The small molecule below binds the protein below.
Small molecule (SMILES): Cc1nc2c3cc(-c4ccncc4C)c(Cl)cc3[nH]c(=O)n2n1

Binding-site contacts:
Ligand atom O1 contacts residue ARG60 of chain 1.A at 3.0 Å (salt-bridge).
Ligand atom C3 contacts residue TRP62 of chain 1.A at 3.9 Å (hydrophobic).
Ligand atom C8 contacts residue TRP62 of chain 1.A at 3.3 Å (hydrophobic).
Ligand atom C4 contacts residue TYR61 of chain 1.A at 3.1 Å (hydrophobic).
Ligand atom N1 contacts residue THR58 of chain 1.A at 3.9 Å.
Ligand atom N1 contacts residue TYR61 of chain 1.A at 2.8 Å (h-bond).
Ligand atom N1 contacts residue TRP62 of chain 1.A at 3.7 Å.
Ligand atom C1 contacts residue TRP57 of chain 1.A at 3.8 Å (hydrophobic).
Ligand atom C7 contacts residue TRP57 of chain 1.A at 3.4 Å (hydrophobic).
Ligand atom O1 contacts residue TRP62 of chain 1.A at 3.5 Å.
Ligand atom N2 contacts residue TRP62 of chain 1.A at 3.2 Å.
Ligand atom C6 contacts residue TRP62 of chain 1.A at 3.2 Å (hydrophobic).
Ligand atom C4 contacts residue TRP57 of chain 1.A at 3.7 Å (hydrophobic).
Ligand atom N4 contacts residue TRP62 of chain 1.A at 3.7 Å.
Ligand atom CL1 contacts residue LEU63 of chain 1.A at 3.5 Å.
Ligand atom C6 contacts residue TRP57 of chain 1.A at 3.6 Å (hydrophobic).
Ligand atom C16 contacts residue LEU63 of chain 1.A at 3.5 Å (hydrophobic).
Ligand atom C4 contacts residue TRP62 of chain 1.A at 3.6 Å (hydrophobic).
Ligand atom C14 contacts residue ASP53 of chain 1.A at 3.8 Å.
Ligand atom C1 contacts residue TRP62 of chain 1.A at 3.6 Å (hydrophobic).
Ligand atom C5 contacts residue TRP57 of chain 1.A at 3.6 Å (hydrophobic).
Ligand atom N1 contacts residue TRP57 of chain 1.A at 3.5 Å.
Ligand atom O1 contacts residue TRP57 of chain 1.A at 3.8 Å.
Ligand atom C8 contacts residue TRP57 of chain 1.A at 3.5 Å (hydrophobic).
Ligand atom N5 contacts residue ASP53 of chain 1.A at 3.8 Å.
Ligand atom C7 contacts residue TYR61 of chain 1.A at 3.9 Å (hydrophobic).
Ligand atom CL1 contacts residue VAL54 of chain 1.A at 3.7 Å.
Ligand atom C15 contacts residue VAL54 of chain 1.A at 3.8 Å (hydrophobic).
Ligand atom N4 contacts residue TRP57 of chain 1.A at 3.4 Å.
Ligand atom C9 contacts residue TRP57 of chain 1.A at 3.4 Å (hydrophobic).
Ligand atom C14 contacts residue VAL54 of chain 1.A at 3.9 Å (hydrophobic).
Ligand atom C5 contacts residue TYR61 of chain 1.A at 3.4 Å (hydrophobic).
Ligand atom C9 contacts residue TRP62 of chain 1.A at 3.9 Å (hydrophobic).
Ligand atom C7 contacts residue TRP62 of chain 1.A at 3.3 Å (hydrophobic).
Ligand atom N3 contacts residue TRP57 of chain 1.A at 3.4 Å.
Ligand atom C5 contacts residue TRP62 of chain 1.A at 3.4 Å (hydrophobic).
Ligand atom O1 contacts residue SER59 of chain 1.A at 3.4 Å.
Ligand atom N2 contacts residue TRP57 of chain 1.A at 3.4 Å.
Ligand atom O1 contacts residue THR58 of chain 1.A at 3.7 Å.
Ligand atom N3 contacts residue TRP62 of chain 1.A at 3.7 Å.

Sequence of chain 1.A:
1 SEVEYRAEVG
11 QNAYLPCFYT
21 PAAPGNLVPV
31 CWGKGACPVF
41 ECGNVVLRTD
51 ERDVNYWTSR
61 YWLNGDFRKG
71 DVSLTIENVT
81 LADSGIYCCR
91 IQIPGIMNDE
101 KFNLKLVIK